The small molecule below binds the protein below.
Small molecule (SMILES): CC(=O)N[C@H]1[C@H](Oc2ccc([N+](=O)[O-])cc2)O[C@H](CO)[C@@H](O[C@@H]2O[C@H](CO)[C@H](O)[C@H](O)[C@H]2NC(C)=O)[C@@H]1O

Binding-site contacts:
Ligand atom C6 contacts residue LEU215 of chain 1.D at 3.9 Å (hydrophobic).
Ligand atom C1 contacts residue LEU215 of chain 1.D at 4.0 Å (hydrophobic).
Ligand atom OBH contacts residue LEU215 of chain 1.D at 3.5 Å.
Ligand atom O3 contacts residue PHE129 of chain 1.D at 3.7 Å.
Ligand atom O5 contacts residue LEU215 of chain 1.D at 3.6 Å.
Ligand atom C6 contacts residue SER216 of chain 1.D at 3.6 Å.
Ligand atom CAS contacts residue LEU215 of chain 1.D at 3.9 Å (hydrophobic).
Ligand atom C4 contacts residue PHE129 of chain 1.D at 3.7 Å (hydrophobic).
Ligand atom C6 contacts residue PHE129 of chain 1.D at 4.0 Å (hydrophobic).
Ligand atom O4 contacts residue ASP87 of chain 1.D at 2.6 Å (salt-bridge).
Ligand atom CBG contacts residue ASN131 of chain 1.D at 3.7 Å.
Ligand atom O6 contacts residue SER216 of chain 1.D at 2.7 Å (h-bond).
Ligand atom O1 contacts residue LEU215 of chain 1.D at 3.5 Å.
Ligand atom O4 contacts residue LEU215 of chain 1.D at 3.0 Å (h-bond).
Ligand atom O4 contacts residue GLY214 of chain 1.D at 3.2 Å.
Ligand atom CBG contacts residue GLY105 of chain 1.D at 3.9 Å.
Ligand atom C3 contacts residue PHE129 of chain 1.D at 3.5 Å (hydrophobic).
Ligand atom O3 contacts residue ASP87 of chain 1.D at 2.6 Å (salt-bridge).
Ligand atom OBH contacts residue GLY104 of chain 1.D at 3.9 Å.
Ligand atom OBH contacts residue PRO103 of chain 1.D at 4.1 Å.
Ligand atom C4 contacts residue ASP87 of chain 1.D at 3.5 Å.
Ligand atom OAT contacts residue LEU215 of chain 1.D at 3.8 Å.
Ligand atom OAT contacts residue SER216 of chain 1.D at 4.0 Å.
Ligand atom C3 contacts residue ASN131 of chain 1.D at 3.4 Å.
Ligand atom O6 contacts residue HIS219 of chain 1.D at 3.9 Å.
Ligand atom NAP contacts residue LEU215 of chain 1.D at 3.8 Å.
Ligand atom CBK contacts residue ASN131 of chain 1.D at 3.9 Å.
Ligand atom C2 contacts residue LEU215 of chain 1.D at 4.2 Å (hydrophobic).
Ligand atom C6 contacts residue HIS219 of chain 1.D at 3.7 Å.
Ligand atom C3 contacts residue ASP87 of chain 1.D at 3.6 Å.
Ligand atom O3 contacts residue GLY105 of chain 1.D at 3.0 Å (h-bond).
Ligand atom C5 contacts residue PHE129 of chain 1.D at 3.8 Å (hydrophobic).
Ligand atom C5 contacts residue LEU215 of chain 1.D at 4.2 Å (hydrophobic).
Ligand atom O3 contacts residue GLY104 of chain 1.D at 4.0 Å.
Ligand atom C4 contacts residue LEU215 of chain 1.D at 4.1 Å (hydrophobic).
Ligand atom CBK contacts residue TRP133 of chain 1.D at 3.9 Å (hydrophobic).
Ligand atom O3 contacts residue ASN131 of chain 1.D at 2.8 Å (h-bond).
Ligand atom C2 contacts residue ASN131 of chain 1.D at 4.0 Å.
Ligand atom OBH contacts residue GLY105 of chain 1.D at 3.1 Å (h-bond).
Ligand atom N2 contacts residue ASN131 of chain 1.D at 3.4 Å (h-bond).

Sequence of chain 1.D:
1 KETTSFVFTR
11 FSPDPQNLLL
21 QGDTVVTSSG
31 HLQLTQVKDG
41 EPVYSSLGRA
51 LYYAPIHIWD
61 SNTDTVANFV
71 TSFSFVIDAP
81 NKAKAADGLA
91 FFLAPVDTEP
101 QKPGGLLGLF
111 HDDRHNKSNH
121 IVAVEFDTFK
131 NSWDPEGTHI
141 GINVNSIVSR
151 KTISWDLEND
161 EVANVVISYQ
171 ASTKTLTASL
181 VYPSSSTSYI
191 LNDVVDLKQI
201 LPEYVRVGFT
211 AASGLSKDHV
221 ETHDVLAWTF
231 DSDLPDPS